Sequence of chain 1.E:
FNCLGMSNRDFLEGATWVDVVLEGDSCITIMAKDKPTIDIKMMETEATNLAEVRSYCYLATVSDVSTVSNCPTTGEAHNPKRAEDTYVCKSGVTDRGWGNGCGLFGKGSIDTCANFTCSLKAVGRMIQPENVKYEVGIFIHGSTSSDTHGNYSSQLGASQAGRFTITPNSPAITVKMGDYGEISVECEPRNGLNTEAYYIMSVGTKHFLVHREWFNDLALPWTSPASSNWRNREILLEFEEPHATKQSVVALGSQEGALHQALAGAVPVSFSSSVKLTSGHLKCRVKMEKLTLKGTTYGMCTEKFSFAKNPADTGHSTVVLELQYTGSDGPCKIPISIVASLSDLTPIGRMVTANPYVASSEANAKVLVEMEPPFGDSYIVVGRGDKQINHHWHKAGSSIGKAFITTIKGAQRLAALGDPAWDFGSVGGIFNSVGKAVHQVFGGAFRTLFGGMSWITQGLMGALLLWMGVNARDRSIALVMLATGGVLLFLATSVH

Binding-site contacts:
Ligand atom C1 contacts residue SER156 of chain 1.E at 4.0 Å.
Ligand atom C2 contacts residue ASN154 of chain 1.E at 2.5 Å.
Ligand atom C8 contacts residue ASN154 of chain 1.E at 3.7 Å.
Ligand atom C3 contacts residue ASN154 of chain 1.E at 3.8 Å.
Ligand atom O6 contacts residue SER157 of chain 1.E at 4.2 Å.
Ligand atom C5 contacts residue ASN154 of chain 1.E at 3.6 Å.
Ligand atom C7 contacts residue ASN154 of chain 1.E at 3.3 Å.
Ligand atom C4 contacts residue ASN154 of chain 1.E at 4.2 Å.
Ligand atom O5 contacts residue ASN154 of chain 1.E at 2.4 Å (h-bond).
Ligand atom C1 contacts residue ASN154 of chain 1.E at 1.4 Å.
Ligand atom O5 contacts residue SER157 of chain 1.E at 4.0 Å.
Ligand atom N2 contacts residue ASN154 of chain 1.E at 2.8 Å (h-bond).
Ligand atom O7 contacts residue ASN154 of chain 1.E at 3.5 Å (h-bond).
Ligand atom C1 contacts residue SER157 of chain 1.E at 4.3 Å.

This small molecule binds to this protein.
Small molecule (SMILES): CC(=O)N[C@@H]1[C@@H](O)[C@H](O)[C@@H](CO)O[C@H]1O